Sequence of chain 1.A:
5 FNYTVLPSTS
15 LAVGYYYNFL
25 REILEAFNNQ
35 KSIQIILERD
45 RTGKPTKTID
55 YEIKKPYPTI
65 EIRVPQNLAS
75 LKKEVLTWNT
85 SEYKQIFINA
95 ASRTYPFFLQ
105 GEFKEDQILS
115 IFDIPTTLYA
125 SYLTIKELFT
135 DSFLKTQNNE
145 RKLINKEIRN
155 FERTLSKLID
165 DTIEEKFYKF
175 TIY

Sequence of chain 1.B:
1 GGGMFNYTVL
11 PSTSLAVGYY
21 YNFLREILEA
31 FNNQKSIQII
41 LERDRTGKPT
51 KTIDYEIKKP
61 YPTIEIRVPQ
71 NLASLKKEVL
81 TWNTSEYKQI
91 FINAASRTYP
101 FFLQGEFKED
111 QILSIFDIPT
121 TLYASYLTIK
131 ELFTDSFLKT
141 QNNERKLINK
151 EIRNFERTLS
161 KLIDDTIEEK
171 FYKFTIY

Binding-site contacts:
Ligand atom O2' contacts residue THR121 of chain 1.B at 3.2 Å (h-bond).
Ligand atom O2' contacts residue THR120 of chain 1.B at 3.0 Å (h-bond).
Ligand atom C21 contacts residue PHE23 of chain 1.A at 3.3 Å (hydrophobic).
Ligand atom O11 contacts residue ASN22 of chain 1.A at 2.9 Å (h-bond).
Ligand atom C61 contacts residue PHE23 of chain 1.A at 3.4 Å (hydrophobic).
Ligand atom O3' contacts residue THR121 of chain 1.B at 3.2 Å.
Ligand atom N21 contacts residue ASP117 of chain 1.A at 2.7 Å (salt-bridge).
Ligand atom C21 contacts residue PHE102 of chain 1.A at 3.4 Å (hydrophobic).
Ligand atom O3A contacts residue THR121 of chain 1.A at 3.2 Å.
Ligand atom O6 contacts residue PHE101 of chain 1.B at 3.4 Å.
Ligand atom N3 contacts residue PHE23 of chain 1.B at 3.3 Å.
Ligand atom N2 contacts residue ASP117 of chain 1.B at 2.9 Å (salt-bridge).
Ligand atom C51 contacts residue PHE23 of chain 1.A at 3.3 Å (hydrophobic).
Ligand atom N11 contacts residue TYR99 of chain 1.B at 3.3 Å (h-bond).
Ligand atom C2 contacts residue PHE23 of chain 1.B at 3.3 Å (hydrophobic).
Ligand atom C4 contacts residue PHE23 of chain 1.B at 3.3 Å (hydrophobic).
Ligand atom N71 contacts residue ARG97 of chain 1.A at 2.9 Å (salt-bridge).
Ligand atom O6 contacts residue ARG97 of chain 1.B at 2.6 Å (salt-bridge).
Ligand atom N1 contacts residue TYR99 of chain 1.A at 3.3 Å (h-bond).
Ligand atom N2 contacts residue PHE102 of chain 1.B at 2.9 Å (h-bond).
Ligand atom O2P contacts residue THR120 of chain 1.A at 2.6 Å (h-bond).
Ligand atom C2 contacts residue TYR99 of chain 1.A at 3.3 Å (hydrophobic).
Ligand atom O2A contacts residue THR121 of chain 1.A at 3.1 Å (h-bond).
Ligand atom O61 contacts residue PHE102 of chain 1.A at 3.2 Å (h-bond).
Ligand atom O21 contacts residue THR120 of chain 1.B at 2.5 Å (h-bond).
Ligand atom N1 contacts residue PHE102 of chain 1.B at 3.0 Å (h-bond).
Ligand atom C21 contacts residue TYR99 of chain 1.B at 3.3 Å (hydrophobic).
Ligand atom N11 contacts residue PHE23 of chain 1.A at 3.3 Å.
Ligand atom N21 contacts residue PHE102 of chain 1.A at 3.0 Å (h-bond).
Ligand atom N31 contacts residue PHE23 of chain 1.A at 3.3 Å.
Ligand atom C41 contacts residue PHE23 of chain 1.A at 3.2 Å (hydrophobic).
Ligand atom O1P contacts residue ASN22 of chain 1.B at 2.9 Å (h-bond).
Ligand atom O6 contacts residue PHE102 of chain 1.B at 3.3 Å (h-bond).
Ligand atom O61 contacts residue ARG97 of chain 1.A at 2.7 Å (salt-bridge).
Ligand atom N7 contacts residue ARG97 of chain 1.B at 2.8 Å (salt-bridge).
Ligand atom C2' contacts residue THR120 of chain 1.B at 3.4 Å.
Ligand atom O61 contacts residue PHE101 of chain 1.A at 3.4 Å.
Ligand atom C2 contacts residue PHE102 of chain 1.B at 3.4 Å (hydrophobic).
Ligand atom N11 contacts residue PHE102 of chain 1.A at 2.8 Å (h-bond).
Ligand atom O2A contacts residue THR120 of chain 1.A at 3.1 Å (h-bond).

The small molecule below binds the protein below.
Small molecule (SMILES): Nc1nc2c(ncn2[C@@H]2O[C@@H]3CO[P](=O)(O)O[C@H]4[C@@H](O)[C@H](n5cnc6c(=O)[nH]c(N)nc65)O[C@@H]4CO[P](=O)(O)O[C@H]3[C@H]2O)c(=O)[nH]1